The small molecule below binds the protein below.
Small molecule (SMILES): CC(=O)N[C@@H]1[C@@H](O)[C@H](O)[C@@H](CO)O[C@H]1O

Sequence of chain 1.C:
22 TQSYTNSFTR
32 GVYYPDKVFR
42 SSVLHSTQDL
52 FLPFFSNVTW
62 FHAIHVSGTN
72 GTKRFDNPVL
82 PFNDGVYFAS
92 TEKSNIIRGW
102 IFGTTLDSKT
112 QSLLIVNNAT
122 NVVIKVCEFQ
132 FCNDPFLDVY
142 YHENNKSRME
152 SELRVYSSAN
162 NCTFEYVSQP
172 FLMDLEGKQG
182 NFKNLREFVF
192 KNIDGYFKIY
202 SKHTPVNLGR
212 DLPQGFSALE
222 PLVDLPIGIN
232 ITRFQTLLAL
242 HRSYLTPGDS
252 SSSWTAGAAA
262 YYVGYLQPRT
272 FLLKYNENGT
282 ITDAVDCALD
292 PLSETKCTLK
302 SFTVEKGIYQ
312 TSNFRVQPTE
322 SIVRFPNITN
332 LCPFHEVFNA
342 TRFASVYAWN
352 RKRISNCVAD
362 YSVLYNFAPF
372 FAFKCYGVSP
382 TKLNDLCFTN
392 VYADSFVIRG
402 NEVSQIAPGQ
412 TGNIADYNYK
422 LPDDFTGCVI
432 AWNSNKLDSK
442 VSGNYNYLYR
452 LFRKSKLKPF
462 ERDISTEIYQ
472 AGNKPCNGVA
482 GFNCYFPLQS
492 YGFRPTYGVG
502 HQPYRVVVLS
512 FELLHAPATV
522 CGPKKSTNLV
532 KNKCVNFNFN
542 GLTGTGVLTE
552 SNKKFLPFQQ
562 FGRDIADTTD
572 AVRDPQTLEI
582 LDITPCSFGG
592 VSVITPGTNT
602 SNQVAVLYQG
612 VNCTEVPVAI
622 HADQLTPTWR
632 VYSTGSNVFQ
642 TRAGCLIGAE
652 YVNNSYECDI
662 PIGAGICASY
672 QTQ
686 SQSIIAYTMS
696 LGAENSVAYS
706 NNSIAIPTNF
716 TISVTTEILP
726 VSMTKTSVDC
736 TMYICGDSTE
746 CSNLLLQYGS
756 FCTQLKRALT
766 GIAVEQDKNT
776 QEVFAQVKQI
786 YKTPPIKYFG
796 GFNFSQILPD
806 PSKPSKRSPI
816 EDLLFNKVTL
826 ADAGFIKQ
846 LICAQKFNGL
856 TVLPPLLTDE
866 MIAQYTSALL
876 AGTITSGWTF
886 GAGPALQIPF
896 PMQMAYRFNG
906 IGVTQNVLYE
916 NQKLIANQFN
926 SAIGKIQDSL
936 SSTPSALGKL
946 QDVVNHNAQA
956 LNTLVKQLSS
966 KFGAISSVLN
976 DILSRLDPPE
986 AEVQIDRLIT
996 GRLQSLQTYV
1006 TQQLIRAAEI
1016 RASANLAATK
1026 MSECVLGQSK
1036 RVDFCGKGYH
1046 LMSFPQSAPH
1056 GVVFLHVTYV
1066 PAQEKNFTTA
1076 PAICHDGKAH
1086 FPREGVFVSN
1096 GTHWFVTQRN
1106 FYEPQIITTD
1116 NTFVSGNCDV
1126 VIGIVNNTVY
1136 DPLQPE

Binding-site contacts:
Ligand atom C6 contacts residue VAL140 of chain 1.C at 4.4 Å (hydrophobic).
Ligand atom C4 contacts residue ASN71 of chain 1.C at 4.2 Å.
Ligand atom C2 contacts residue ASN71 of chain 1.C at 2.5 Å.
Ligand atom C1 contacts residue GLY72 of chain 1.C at 4.5 Å.
Ligand atom C3 contacts residue ASN71 of chain 1.C at 3.8 Å.
Ligand atom N2 contacts residue ASN71 of chain 1.C at 2.9 Å (h-bond).
Ligand atom O5 contacts residue ASN71 of chain 1.C at 2.4 Å (h-bond).
Ligand atom C7 contacts residue ASN71 of chain 1.C at 3.9 Å.
Ligand atom C5 contacts residue ASN71 of chain 1.C at 3.7 Å.
Ligand atom O7 contacts residue ASN71 of chain 1.C at 4.5 Å.
Ligand atom O5 contacts residue GLY72 of chain 1.C at 4.5 Å.
Ligand atom C5 contacts residue THR70 of chain 1.C at 4.5 Å.
Ligand atom C1 contacts residue ASN71 of chain 1.C at 1.4 Å.